Binding-site contacts:
Ligand atom C1A contacts residue TRP410 of chain 1.B at 3.3 Å (hydrophobic).
Ligand atom C1A contacts residue ALA409 of chain 1.B at 3.8 Å (hydrophobic).
Ligand atom N10 contacts residue ALA409 of chain 1.B at 3.4 Å (h-bond).
Ligand atom C08 contacts residue SER65 of chain 1.B at 2.9 Å.
Ligand atom O04 contacts residue GOL1 of chain 1.M at 3.0 Å (h-bond).
Ligand atom N05 contacts residue GOL1 of chain 1.M at 3.3 Å (h-bond).
Ligand atom C04 contacts residue HEM1 of chain 1.I at 3.6 Å.
Ligand atom C04 contacts residue TRP410 of chain 1.B at 3.7 Å (hydrophobic).
Ligand atom N01 contacts residue ALA409 of chain 1.B at 3.3 Å (h-bond).
Ligand atom N03 contacts residue TRP410 of chain 1.B at 3.6 Å.
Ligand atom C07 contacts residue PHE423 of chain 1.A at 3.4 Å (hydrophobic).
Ligand atom C10 contacts residue PHE423 of chain 1.A at 3.0 Å (hydrophobic).
Ligand atom C06 contacts residue PHE423 of chain 1.A at 3.8 Å (hydrophobic).
Ligand atom N02 contacts residue TRP410 of chain 1.B at 3.0 Å (h-bond).
Ligand atom N02 contacts residue HEM1 of chain 1.I at 3.1 Å (h-bond).
Ligand atom C04 contacts residue GOL1 of chain 1.M at 3.9 Å.
Ligand atom C09 contacts residue SER65 of chain 1.B at 3.7 Å.
Ligand atom C4A contacts residue ARG328 of chain 1.B at 3.6 Å.
Ligand atom C4A contacts residue TRP410 of chain 1.B at 3.6 Å (hydrophobic).
Ligand atom C10 contacts residue TRP408 of chain 1.A at 3.1 Å (hydrophobic).
Ligand atom O04 contacts residue HEM1 of chain 1.I at 3.8 Å.
Ligand atom O04 contacts residue TRP410 of chain 1.B at 3.9 Å.
Ligand atom C08 contacts residue VAL67 of chain 1.B at 4.0 Å (hydrophobic).
Ligand atom O04 contacts residue ARG328 of chain 1.B at 2.9 Å (salt-bridge).
Ligand atom C02 contacts residue TRP410 of chain 1.B at 3.4 Å (hydrophobic).
Ligand atom N03 contacts residue ARG328 of chain 1.B at 3.2 Å (salt-bridge).
Ligand atom C02 contacts residue ARG328 of chain 1.B at 4.0 Å.
Ligand atom C04 contacts residue ARG328 of chain 1.B at 2.9 Å.
Ligand atom C4A contacts residue GOL1 of chain 1.M at 4.0 Å.
Ligand atom C5A contacts residue VAL67 of chain 1.B at 4.0 Å (hydrophobic).
Ligand atom C06 contacts residue GOL1 of chain 1.M at 4.0 Å.
Ligand atom N01 contacts residue TRP410 of chain 1.B at 3.3 Å.
Ligand atom N05 contacts residue TRP410 of chain 1.B at 3.9 Å.
Ligand atom N10 contacts residue TRP410 of chain 1.B at 3.4 Å (h-bond).
Ligand atom C9A contacts residue TRP408 of chain 1.A at 4.0 Å (hydrophobic).
Ligand atom C06 contacts residue VAL67 of chain 1.B at 3.7 Å (hydrophobic).
Ligand atom C02 contacts residue HEM1 of chain 1.I at 3.3 Å.
Ligand atom N03 contacts residue HEM1 of chain 1.I at 2.6 Å (h-bond).
Ligand atom C09 contacts residue TRP408 of chain 1.A at 3.8 Å (hydrophobic).
Ligand atom C07 contacts residue VAL67 of chain 1.B at 4.0 Å (hydrophobic).

Sequence of chain 1.A:
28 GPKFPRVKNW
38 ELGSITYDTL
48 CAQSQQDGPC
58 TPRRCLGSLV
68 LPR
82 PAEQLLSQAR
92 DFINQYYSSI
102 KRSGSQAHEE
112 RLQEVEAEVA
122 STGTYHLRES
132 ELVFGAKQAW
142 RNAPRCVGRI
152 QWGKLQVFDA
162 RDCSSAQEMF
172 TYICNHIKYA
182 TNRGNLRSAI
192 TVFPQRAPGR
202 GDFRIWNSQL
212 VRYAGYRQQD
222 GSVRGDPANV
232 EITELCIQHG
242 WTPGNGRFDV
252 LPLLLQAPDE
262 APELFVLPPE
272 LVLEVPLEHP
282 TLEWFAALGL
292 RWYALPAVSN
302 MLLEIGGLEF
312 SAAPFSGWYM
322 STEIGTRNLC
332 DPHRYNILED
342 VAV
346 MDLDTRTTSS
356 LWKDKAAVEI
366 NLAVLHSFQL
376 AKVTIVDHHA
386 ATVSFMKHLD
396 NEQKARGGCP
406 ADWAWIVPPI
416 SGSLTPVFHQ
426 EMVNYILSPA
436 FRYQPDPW

Sequence of chain 1.B:
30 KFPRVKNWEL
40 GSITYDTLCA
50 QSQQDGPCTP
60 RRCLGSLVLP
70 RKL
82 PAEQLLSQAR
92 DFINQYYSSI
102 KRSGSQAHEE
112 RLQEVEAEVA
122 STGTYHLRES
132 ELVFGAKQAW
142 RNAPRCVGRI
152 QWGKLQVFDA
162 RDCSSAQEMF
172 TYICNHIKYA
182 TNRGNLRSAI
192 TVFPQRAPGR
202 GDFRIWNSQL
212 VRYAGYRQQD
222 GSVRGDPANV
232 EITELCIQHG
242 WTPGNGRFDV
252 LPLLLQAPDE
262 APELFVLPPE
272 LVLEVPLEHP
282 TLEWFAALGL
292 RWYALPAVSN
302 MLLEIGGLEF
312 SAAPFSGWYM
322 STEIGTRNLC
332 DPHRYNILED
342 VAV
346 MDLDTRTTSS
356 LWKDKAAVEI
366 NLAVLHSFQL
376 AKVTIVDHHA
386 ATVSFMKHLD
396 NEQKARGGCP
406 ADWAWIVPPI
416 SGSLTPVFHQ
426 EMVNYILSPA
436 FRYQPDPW

A protein and the small-molecule ligand that binds it are described below.
Small molecule (SMILES): CC12CCCCC1=Nc1c(nc(N)[nH]c1=O)N2